Binding-site contacts:
Ligand atom N7 contacts residue MG1 of chain 1.G at 3.8 Å.
Ligand atom N1 contacts residue ARG561 of chain 1.A at 3.4 Å.
Ligand atom O1G contacts residue LYS206 of chain 1.A at 3.1 Å (salt-bridge).
Ligand atom PG contacts residue LYS206 of chain 1.A at 3.3 Å.
Ligand atom O2G contacts residue LYS206 of chain 1.A at 3.0 Å (salt-bridge).
Ligand atom O1B contacts residue ARG561 of chain 1.A at 3.6 Å (salt-bridge).
Ligand atom O3G contacts residue MG1 of chain 1.G at 2.4 Å.
Ligand atom O5F contacts residue LYS516 of chain 1.A at 3.3 Å (salt-bridge).
Ligand atom O7F contacts residue THR442 of chain 1.A at 3.4 Å (h-bond).
Ligand atom O2B contacts residue MG1 of chain 1.G at 2.2 Å.
Ligand atom O4F contacts residue MET495 of chain 1.A at 3.6 Å.
Ligand atom PB contacts residue MG1 of chain 1.G at 3.4 Å.
Ligand atom O5F contacts residue PHE488 of chain 1.A at 3.7 Å.
Ligand atom C8 contacts residue VAL186 of chain 1.A at 3.5 Å (hydrophobic).
Ligand atom O1G contacts residue ARG679 of chain 1.A at 3.8 Å.
Ligand atom O4F contacts residue LYS516 of chain 1.A at 3.1 Å.
Ligand atom C5' contacts residue SER187 of chain 1.A at 3.5 Å.
Ligand atom O4' contacts residue VAL186 of chain 1.A at 3.1 Å.
Ligand atom C3F contacts residue PHE488 of chain 1.A at 3.5 Å (hydrophobic).
Ligand atom C2' contacts residue ARG561 of chain 1.A at 3.6 Å.
Ligand atom C1' contacts residue VAL186 of chain 1.A at 3.7 Å (hydrophobic).
Ligand atom O2B contacts residue ARG561 of chain 1.A at 3.3 Å (salt-bridge).
Ligand atom O2F contacts residue ALA518 of chain 1.A at 3.6 Å.
Ligand atom C2 contacts residue MET362 of chain 1.A at 3.6 Å (hydrophobic).
Ligand atom O1A contacts residue LYS206 of chain 1.A at 3.1 Å (salt-bridge).
Ligand atom PG contacts residue MG1 of chain 1.G at 3.5 Å.
Ligand atom N9 contacts residue VAL186 of chain 1.A at 3.4 Å.
Ligand atom O5F contacts residue GLY517 of chain 1.A at 3.2 Å.
Ligand atom C4F contacts residue PHE488 of chain 1.A at 3.7 Å (hydrophobic).
Ligand atom C2 contacts residue ARG561 of chain 1.A at 3.4 Å.
Ligand atom N6F contacts residue THR442 of chain 1.A at 3.8 Å.
Ligand atom C1' contacts residue THR442 of chain 1.A at 3.8 Å.
Ligand atom N3 contacts residue THR442 of chain 1.A at 3.5 Å (h-bond).
Ligand atom N6 contacts residue ASP628 of chain 1.A at 3.7 Å.
Ligand atom O3G contacts residue ASN629 of chain 1.A at 3.3 Å (h-bond).
Ligand atom N4F contacts residue PHE488 of chain 1.A at 3.6 Å.
Ligand atom O3F contacts residue ARG561 of chain 1.A at 3.1 Å (salt-bridge).
Ligand atom O3B contacts residue MG1 of chain 1.G at 3.8 Å.
Ligand atom O2A contacts residue VAL188 of chain 1.A at 3.3 Å.
Ligand atom O3B contacts residue LYS206 of chain 1.A at 3.2 Å (salt-bridge).

Sequence of chain 1.A:
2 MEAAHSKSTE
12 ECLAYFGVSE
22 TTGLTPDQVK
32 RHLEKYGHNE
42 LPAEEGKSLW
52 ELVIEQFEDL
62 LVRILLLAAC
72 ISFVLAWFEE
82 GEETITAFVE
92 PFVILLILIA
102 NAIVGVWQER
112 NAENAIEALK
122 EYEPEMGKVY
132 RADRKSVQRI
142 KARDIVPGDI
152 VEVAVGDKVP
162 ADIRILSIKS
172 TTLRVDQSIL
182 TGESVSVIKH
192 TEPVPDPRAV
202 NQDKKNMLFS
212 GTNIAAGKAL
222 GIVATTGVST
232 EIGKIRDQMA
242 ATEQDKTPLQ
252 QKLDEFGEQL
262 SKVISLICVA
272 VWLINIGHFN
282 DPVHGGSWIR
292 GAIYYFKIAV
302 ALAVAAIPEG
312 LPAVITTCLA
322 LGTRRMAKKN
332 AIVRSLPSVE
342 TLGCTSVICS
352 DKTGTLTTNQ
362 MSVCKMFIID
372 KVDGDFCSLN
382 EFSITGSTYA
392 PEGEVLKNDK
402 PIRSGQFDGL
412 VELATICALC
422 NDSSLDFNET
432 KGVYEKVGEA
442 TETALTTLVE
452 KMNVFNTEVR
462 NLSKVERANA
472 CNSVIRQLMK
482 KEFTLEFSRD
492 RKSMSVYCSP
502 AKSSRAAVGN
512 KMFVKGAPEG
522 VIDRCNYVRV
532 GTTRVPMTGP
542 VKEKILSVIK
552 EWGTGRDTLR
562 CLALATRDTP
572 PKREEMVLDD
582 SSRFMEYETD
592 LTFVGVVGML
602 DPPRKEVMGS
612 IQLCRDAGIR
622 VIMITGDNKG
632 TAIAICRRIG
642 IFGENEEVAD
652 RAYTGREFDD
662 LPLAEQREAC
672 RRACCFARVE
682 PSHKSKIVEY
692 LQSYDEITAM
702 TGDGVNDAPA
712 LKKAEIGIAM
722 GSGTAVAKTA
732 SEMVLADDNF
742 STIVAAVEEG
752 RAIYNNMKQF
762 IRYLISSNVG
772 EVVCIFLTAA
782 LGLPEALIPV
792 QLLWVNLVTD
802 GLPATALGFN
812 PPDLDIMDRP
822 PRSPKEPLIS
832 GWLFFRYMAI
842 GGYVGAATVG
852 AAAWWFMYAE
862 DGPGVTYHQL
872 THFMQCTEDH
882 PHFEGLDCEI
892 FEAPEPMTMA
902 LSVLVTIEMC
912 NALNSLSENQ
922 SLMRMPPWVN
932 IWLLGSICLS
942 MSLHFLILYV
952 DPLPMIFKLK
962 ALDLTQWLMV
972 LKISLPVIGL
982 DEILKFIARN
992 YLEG

This protein binds this small molecule.
Small molecule (SMILES): Nc1ncnc2c1ncn2[C@@H]1O[C@H](COP(=O)(O)OP(=O)(O)OP(=O)(O)O)[C@H]2OC3(O[C@H]21)C([N+](=O)[O-])=CC(=[N+]([O-])O)C=C3[N+](=O)[O-]